A protein and the small-molecule ligand that binds it are described below.
Small molecule (SMILES): CC(=O)N[C@@H]1[C@@H](O)[C@H](O)[C@@H](CO)O[C@H]1O

Binding-site contacts:
Ligand atom C6 contacts residue LEU8 of chain 1.A at 4.4 Å (hydrophobic).
Ligand atom C4 contacts residue ASN25 of chain 1.A at 4.2 Å.
Ligand atom C7 contacts residue ASN25 of chain 1.A at 3.3 Å.
Ligand atom O5 contacts residue LEU8 of chain 1.A at 3.3 Å.
Ligand atom O5 contacts residue ASN25 of chain 1.A at 2.4 Å (h-bond).
Ligand atom C6 contacts residue LEU107 of chain 1.A at 4.5 Å (hydrophobic).
Ligand atom O6 contacts residue LEU8 of chain 1.A at 3.4 Å.
Ligand atom N2 contacts residue ASN25 of chain 1.A at 2.9 Å (h-bond).
Ligand atom C7 contacts residue VAL26 of chain 1.A at 4.5 Å (hydrophobic).
Ligand atom C1 contacts residue ASN25 of chain 1.A at 1.4 Å.
Ligand atom O6 contacts residue LEU107 of chain 1.A at 4.1 Å.
Ligand atom O6 contacts residue ASN25 of chain 1.A at 4.5 Å.
Ligand atom C3 contacts residue ASN25 of chain 1.A at 3.7 Å.
Ligand atom C2 contacts residue ASN25 of chain 1.A at 2.4 Å.
Ligand atom O7 contacts residue ASN25 of chain 1.A at 4.2 Å.
Ligand atom C5 contacts residue ASN25 of chain 1.A at 3.6 Å.
Ligand atom C1 contacts residue LEU8 of chain 1.A at 4.0 Å (hydrophobic).
Ligand atom C8 contacts residue ASN25 of chain 1.A at 3.3 Å.
Ligand atom O7 contacts residue VAL26 of chain 1.A at 3.6 Å.
Ligand atom C1 contacts residue HIS34 of chain 1.A at 4.4 Å.
Ligand atom C5 contacts residue HIS34 of chain 1.A at 4.5 Å.

Sequence of chain 1.A:
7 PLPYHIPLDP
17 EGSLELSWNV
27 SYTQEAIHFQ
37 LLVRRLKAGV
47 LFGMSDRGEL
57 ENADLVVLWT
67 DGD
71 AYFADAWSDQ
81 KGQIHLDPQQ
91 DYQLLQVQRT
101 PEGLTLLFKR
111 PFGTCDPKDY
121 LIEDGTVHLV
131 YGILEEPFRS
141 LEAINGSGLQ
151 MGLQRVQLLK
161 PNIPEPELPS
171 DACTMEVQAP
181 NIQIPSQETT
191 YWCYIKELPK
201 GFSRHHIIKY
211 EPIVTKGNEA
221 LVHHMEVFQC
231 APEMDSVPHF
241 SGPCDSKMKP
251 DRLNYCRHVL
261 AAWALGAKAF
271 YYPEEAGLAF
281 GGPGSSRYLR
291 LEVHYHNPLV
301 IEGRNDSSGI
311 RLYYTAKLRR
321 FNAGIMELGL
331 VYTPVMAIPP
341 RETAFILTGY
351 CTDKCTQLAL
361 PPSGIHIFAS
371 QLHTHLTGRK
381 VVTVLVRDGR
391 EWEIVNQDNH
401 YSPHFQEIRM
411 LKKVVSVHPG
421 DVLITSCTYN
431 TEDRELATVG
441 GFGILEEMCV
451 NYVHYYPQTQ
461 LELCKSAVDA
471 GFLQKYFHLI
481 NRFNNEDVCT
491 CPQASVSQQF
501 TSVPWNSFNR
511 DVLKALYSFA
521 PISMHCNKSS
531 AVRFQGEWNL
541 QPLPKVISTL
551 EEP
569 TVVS